Binding-site contacts:
Ligand atom CAX contacts residue TYR924 of chain 1.A at 3.8 Å (hydrophobic).
Ligand atom CAP contacts residue TYR126 of chain 1.A at 4.0 Å (hydrophobic).
Ligand atom CAN contacts residue TYR126 of chain 1.A at 4.2 Å (hydrophobic).
Ligand atom CAT contacts residue LEU134 of chain 1.A at 4.1 Å (hydrophobic).
Ligand atom CBF contacts residue HIS932 of chain 1.A at 3.8 Å.
Ligand atom CAD contacts residue TYR49 of chain 1.A at 4.3 Å (hydrophobic).
Ligand atom CBG contacts residue HIS932 of chain 1.A at 3.4 Å.
Ligand atom OAG contacts residue ARG138 of chain 1.A at 4.0 Å.
Ligand atom CAO contacts residue TYR126 of chain 1.A at 3.8 Å (hydrophobic).
Ligand atom CAZ contacts residue HIS932 of chain 1.A at 4.4 Å.
Ligand atom CAK contacts residue HIS932 of chain 1.A at 3.4 Å.
Ligand atom OAH contacts residue TYR924 of chain 1.A at 4.1 Å.
Ligand atom CAT contacts residue TYR49 of chain 1.A at 3.4 Å (hydrophobic).
Ligand atom CAU contacts residue PHE131 of chain 1.A at 4.4 Å (hydrophobic).
Ligand atom CAY contacts residue MET928 of chain 1.A at 3.8 Å (hydrophobic).
Ligand atom CAI contacts residue HIS932 of chain 1.A at 3.8 Å.
Ligand atom CAU contacts residue HIS932 of chain 1.A at 4.2 Å.
Ligand atom CBD contacts residue HIS932 of chain 1.A at 3.9 Å.
Ligand atom OAG contacts residue TYR924 of chain 1.A at 3.1 Å (h-bond).
Ligand atom CAC contacts residue ILE127 of chain 1.A at 4.2 Å (hydrophobic).
Ligand atom CAN contacts residue ILE127 of chain 1.A at 4.2 Å (hydrophobic).
Ligand atom CAM contacts residue TYR924 of chain 1.A at 3.8 Å (hydrophobic).
Ligand atom CAQ contacts residue HIS932 of chain 1.A at 4.2 Å.
Ligand atom CAS contacts residue LEU134 of chain 1.A at 4.3 Å (hydrophobic).
Ligand atom CAY contacts residue TYR924 of chain 1.A at 3.9 Å (hydrophobic).
Ligand atom OAG contacts residue MET928 of chain 1.A at 3.4 Å (h-bond).
Ligand atom CAS contacts residue TYR49 of chain 1.A at 3.9 Å (hydrophobic).
Ligand atom CBE contacts residue HIS932 of chain 1.A at 4.3 Å.
Ligand atom CAL contacts residue TYR924 of chain 1.A at 4.2 Å (hydrophobic).
Ligand atom OAF contacts residue TYR924 of chain 1.A at 3.7 Å.
Ligand atom CBH contacts residue TYR49 of chain 1.A at 4.3 Å (hydrophobic).
Ligand atom CBF contacts residue LEU134 of chain 1.A at 4.3 Å (hydrophobic).
Ligand atom CAM contacts residue MET928 of chain 1.A at 3.7 Å (hydrophobic).
Ligand atom CBE contacts residue TYR126 of chain 1.A at 4.2 Å (hydrophobic).
Ligand atom CAC contacts residue PHE131 of chain 1.A at 3.6 Å (hydrophobic).
Ligand atom CAJ contacts residue ILE127 of chain 1.A at 4.3 Å (hydrophobic).
Ligand atom CAB contacts residue ILE123 of chain 1.A at 4.0 Å (hydrophobic).
Ligand atom CBI contacts residue HIS932 of chain 1.A at 4.3 Å.
Ligand atom CAR contacts residue TYR49 of chain 1.A at 4.0 Å (hydrophobic).
Ligand atom CAB contacts residue ILE127 of chain 1.A at 3.9 Å (hydrophobic).

Sequence of chain 1.A:
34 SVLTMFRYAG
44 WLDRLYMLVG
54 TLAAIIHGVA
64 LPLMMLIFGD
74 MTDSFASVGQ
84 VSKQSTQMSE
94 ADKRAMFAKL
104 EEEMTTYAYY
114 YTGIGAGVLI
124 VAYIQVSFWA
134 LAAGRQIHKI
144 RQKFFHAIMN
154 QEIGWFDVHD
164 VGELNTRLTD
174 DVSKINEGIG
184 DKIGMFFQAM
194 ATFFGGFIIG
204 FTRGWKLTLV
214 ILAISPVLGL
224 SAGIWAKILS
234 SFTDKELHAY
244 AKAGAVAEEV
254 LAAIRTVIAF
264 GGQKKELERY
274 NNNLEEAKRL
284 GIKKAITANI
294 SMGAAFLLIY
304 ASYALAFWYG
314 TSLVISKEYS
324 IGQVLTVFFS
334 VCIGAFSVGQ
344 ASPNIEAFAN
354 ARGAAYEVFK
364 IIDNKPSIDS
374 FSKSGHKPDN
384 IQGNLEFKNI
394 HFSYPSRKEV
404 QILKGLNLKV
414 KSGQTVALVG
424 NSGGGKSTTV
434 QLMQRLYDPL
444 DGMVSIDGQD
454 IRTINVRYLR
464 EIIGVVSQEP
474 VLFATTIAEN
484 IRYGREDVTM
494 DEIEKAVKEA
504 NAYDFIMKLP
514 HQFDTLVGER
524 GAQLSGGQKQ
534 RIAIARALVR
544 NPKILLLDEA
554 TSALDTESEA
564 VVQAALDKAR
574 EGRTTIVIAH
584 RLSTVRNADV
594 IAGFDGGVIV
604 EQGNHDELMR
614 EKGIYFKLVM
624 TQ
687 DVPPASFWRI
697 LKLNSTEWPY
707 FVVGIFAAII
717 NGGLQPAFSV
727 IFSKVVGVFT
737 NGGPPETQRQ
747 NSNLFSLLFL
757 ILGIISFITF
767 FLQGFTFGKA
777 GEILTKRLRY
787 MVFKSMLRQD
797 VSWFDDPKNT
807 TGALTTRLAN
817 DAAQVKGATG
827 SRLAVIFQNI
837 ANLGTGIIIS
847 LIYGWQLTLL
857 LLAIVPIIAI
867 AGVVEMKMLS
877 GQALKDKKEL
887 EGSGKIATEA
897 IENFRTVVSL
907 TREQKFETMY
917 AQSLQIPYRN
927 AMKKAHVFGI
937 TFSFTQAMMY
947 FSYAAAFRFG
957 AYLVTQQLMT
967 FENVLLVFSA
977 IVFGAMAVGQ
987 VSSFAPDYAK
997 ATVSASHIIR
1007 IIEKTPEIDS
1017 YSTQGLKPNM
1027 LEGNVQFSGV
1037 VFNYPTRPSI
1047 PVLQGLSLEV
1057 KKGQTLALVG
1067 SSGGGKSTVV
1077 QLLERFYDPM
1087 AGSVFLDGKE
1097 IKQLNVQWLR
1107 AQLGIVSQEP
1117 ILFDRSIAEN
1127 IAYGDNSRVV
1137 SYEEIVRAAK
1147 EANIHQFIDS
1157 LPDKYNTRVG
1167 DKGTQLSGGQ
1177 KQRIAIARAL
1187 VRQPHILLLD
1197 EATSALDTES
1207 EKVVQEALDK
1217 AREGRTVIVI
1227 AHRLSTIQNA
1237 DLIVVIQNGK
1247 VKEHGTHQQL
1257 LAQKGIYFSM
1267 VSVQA

The protein below binds the small molecule below.
Small molecule (SMILES): CC(C)CCC[C@@H](C)[C@H]1CC[C@H]2[C@@H]3CC=C4C[C@@H](OC(=O)CCC(=O)O)CC[C@]4(C)[C@H]3CC[C@]12C